Binding-site contacts:
Ligand atom O5 contacts residue ASN154 of chain 60.C at 2.4 Å (h-bond).
Ligand atom C1 contacts residue SER157 of chain 60.C at 3.9 Å.
Ligand atom C3 contacts residue ASN154 of chain 60.C at 3.8 Å.
Ligand atom C2 contacts residue ASN154 of chain 60.C at 2.4 Å.
Ligand atom N2 contacts residue ASN154 of chain 60.C at 2.9 Å (h-bond).
Ligand atom C5 contacts residue ASN154 of chain 60.C at 3.7 Å.
Ligand atom C8 contacts residue ASN154 of chain 60.C at 4.2 Å.
Ligand atom C1 contacts residue ASN154 of chain 60.C at 1.4 Å.
Ligand atom O5 contacts residue SER157 of chain 60.C at 3.8 Å.
Ligand atom C7 contacts residue ASN154 of chain 60.C at 4.0 Å.
Ligand atom C4 contacts residue ASN154 of chain 60.C at 4.2 Å.

This small molecule binds to this protein.
Small molecule (SMILES): CC(=O)N[C@@H]1[C@@H](O)[C@H](O)[C@@H](CO)O[C@H]1O

Sequence of chain 60.C:
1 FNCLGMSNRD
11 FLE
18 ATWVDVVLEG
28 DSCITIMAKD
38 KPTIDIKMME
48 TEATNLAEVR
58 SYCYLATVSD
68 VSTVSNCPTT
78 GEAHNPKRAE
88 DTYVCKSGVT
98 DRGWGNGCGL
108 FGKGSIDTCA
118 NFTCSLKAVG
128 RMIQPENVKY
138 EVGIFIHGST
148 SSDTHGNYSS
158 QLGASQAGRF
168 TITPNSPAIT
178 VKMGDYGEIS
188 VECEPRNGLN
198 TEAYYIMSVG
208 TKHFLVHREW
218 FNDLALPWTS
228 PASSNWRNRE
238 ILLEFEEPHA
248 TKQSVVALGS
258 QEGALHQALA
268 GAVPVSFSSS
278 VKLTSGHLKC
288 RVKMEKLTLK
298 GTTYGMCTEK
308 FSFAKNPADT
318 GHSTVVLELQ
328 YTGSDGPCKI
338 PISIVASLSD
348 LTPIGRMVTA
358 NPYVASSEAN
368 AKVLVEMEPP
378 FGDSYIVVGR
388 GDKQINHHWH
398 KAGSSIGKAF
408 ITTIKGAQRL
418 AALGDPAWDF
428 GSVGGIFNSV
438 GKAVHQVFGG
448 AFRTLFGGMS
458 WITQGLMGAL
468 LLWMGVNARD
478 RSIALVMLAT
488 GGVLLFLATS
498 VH